The small molecule below binds the protein below.
Small molecule (SMILES): CC(=O)N[C@@H]1[C@@H](O)[C@H](O)[C@@H](CO)O[C@H]1O

Binding-site contacts:
Ligand atom N2 contacts residue ASN72 of chain 1.C at 2.7 Å (h-bond).
Ligand atom C6 contacts residue ASP77 of chain 1.C at 3.8 Å.
Ligand atom O5 contacts residue GLY76 of chain 1.C at 3.7 Å.
Ligand atom O5 contacts residue ASP77 of chain 1.C at 3.3 Å (salt-bridge).
Ligand atom C3 contacts residue ASN72 of chain 1.C at 3.7 Å.
Ligand atom C8 contacts residue ASN72 of chain 1.C at 4.0 Å.
Ligand atom C5 contacts residue ASP77 of chain 1.C at 4.2 Å.
Ligand atom C2 contacts residue SER74 of chain 1.C at 4.1 Å.
Ligand atom C4 contacts residue ASN72 of chain 1.C at 4.3 Å.
Ligand atom C2 contacts residue ASN72 of chain 1.C at 2.4 Å.
Ligand atom C5 contacts residue ASN72 of chain 1.C at 3.8 Å.
Ligand atom O6 contacts residue ILE79 of chain 1.C at 4.1 Å.
Ligand atom C3 contacts residue SER74 of chain 1.C at 4.2 Å.
Ligand atom C1 contacts residue ASN72 of chain 1.C at 1.5 Å.
Ligand atom C1 contacts residue ASP77 of chain 1.C at 4.3 Å.
Ligand atom C7 contacts residue ASN72 of chain 1.C at 3.4 Å.
Ligand atom C5 contacts residue GLY76 of chain 1.C at 4.1 Å.
Ligand atom O7 contacts residue ASN72 of chain 1.C at 4.0 Å.
Ligand atom N2 contacts residue SER74 of chain 1.C at 3.8 Å.
Ligand atom O6 contacts residue ASP77 of chain 1.C at 2.8 Å (salt-bridge).
Ligand atom O6 contacts residue GLY76 of chain 1.C at 3.7 Å.
Ligand atom C1 contacts residue SER74 of chain 1.C at 3.8 Å.
Ligand atom C1 contacts residue GLY76 of chain 1.C at 4.0 Å.
Ligand atom O5 contacts residue ASN72 of chain 1.C at 2.5 Å (h-bond).

Sequence of chain 1.C:
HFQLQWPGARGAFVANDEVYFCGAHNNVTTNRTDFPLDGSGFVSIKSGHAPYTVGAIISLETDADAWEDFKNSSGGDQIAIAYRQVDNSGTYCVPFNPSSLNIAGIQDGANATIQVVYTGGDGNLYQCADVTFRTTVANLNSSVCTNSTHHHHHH